Sequence of chain 56.A:
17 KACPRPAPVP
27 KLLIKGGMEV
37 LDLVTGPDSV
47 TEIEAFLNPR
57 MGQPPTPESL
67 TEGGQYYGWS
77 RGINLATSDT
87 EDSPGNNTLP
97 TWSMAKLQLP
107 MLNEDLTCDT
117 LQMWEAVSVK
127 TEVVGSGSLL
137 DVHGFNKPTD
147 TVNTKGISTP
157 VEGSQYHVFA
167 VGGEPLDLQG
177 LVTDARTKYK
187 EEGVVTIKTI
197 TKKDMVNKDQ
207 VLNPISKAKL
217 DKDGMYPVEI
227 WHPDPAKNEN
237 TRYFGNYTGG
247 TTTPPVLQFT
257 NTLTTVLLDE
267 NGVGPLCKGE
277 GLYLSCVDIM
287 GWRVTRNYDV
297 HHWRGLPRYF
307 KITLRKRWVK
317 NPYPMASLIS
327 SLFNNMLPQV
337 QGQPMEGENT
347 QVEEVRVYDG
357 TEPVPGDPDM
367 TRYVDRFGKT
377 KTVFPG

Binding-site contacts:
Ligand atom C3 contacts residue VAL296 of chain 56.E at 3.7 Å (hydrophobic).
Ligand atom O6 contacts residue ASN93 of chain 56.E at 3.5 Å (h-bond).
Ligand atom C6 contacts residue TYR72 of chain 56.E at 3.3 Å (hydrophobic).
Ligand atom O4 contacts residue GLY78 of chain 56.E at 3.0 Å.
Ligand atom C3 contacts residue HIS298 of chain 56.E at 3.8 Å.
Ligand atom O1B contacts residue ASN80 of chain 56.E at 4.2 Å.
Ligand atom C4 contacts residue GLY78 of chain 56.E at 3.3 Å.
Ligand atom O1A contacts residue ARG77 of chain 56.E at 3.1 Å (salt-bridge).
Ligand atom O8 contacts residue TYR72 of chain 56.E at 3.5 Å (h-bond).
Ligand atom C5 contacts residue ASN93 of chain 56.E at 4.1 Å.
Ligand atom O1B contacts residue ARG77 of chain 56.E at 2.8 Å (salt-bridge).
Ligand atom O3 contacts residue GLY78 of chain 56.E at 3.6 Å.
Ligand atom C1 contacts residue TYR72 of chain 56.E at 3.8 Å (hydrophobic).
Ligand atom C8 contacts residue TYR72 of chain 56.E at 4.1 Å (hydrophobic).
Ligand atom C2 contacts residue GLY78 of chain 56.E at 4.1 Å.
Ligand atom C7 contacts residue TYR72 of chain 56.E at 3.9 Å (hydrophobic).
Ligand atom O1B contacts residue SER89 of chain 56.E at 4.1 Å.
Ligand atom C11 contacts residue ASP85 of chain 56.A at 3.8 Å.
Ligand atom O4 contacts residue THR291 of chain 56.E at 3.4 Å.
Ligand atom O10 contacts residue THR291 of chain 56.E at 3.8 Å.
Ligand atom C8 contacts residue ARG77 of chain 56.E at 4.2 Å.
Ligand atom C1 contacts residue SER89 of chain 56.E at 4.2 Å.
Ligand atom O4 contacts residue ILE79 of chain 56.E at 3.5 Å (h-bond).
Ligand atom N5 contacts residue TYR72 of chain 56.E at 3.1 Å (h-bond).
Ligand atom O1B contacts residue TYR72 of chain 56.E at 3.8 Å.
Ligand atom C4 contacts residue HIS298 of chain 56.E at 3.6 Å.
Ligand atom O1A contacts residue SER89 of chain 56.E at 3.4 Å (h-bond).
Ligand atom C6 contacts residue ASN93 of chain 56.E at 3.4 Å.
Ligand atom C4 contacts residue TYR72 of chain 56.E at 3.4 Å (hydrophobic).
Ligand atom O10 contacts residue ASN293 of chain 56.E at 3.9 Å.
Ligand atom C5 contacts residue TYR72 of chain 56.E at 3.4 Å (hydrophobic).
Ligand atom O4 contacts residue HIS298 of chain 56.E at 3.0 Å (h-bond).
Ligand atom C3 contacts residue GLY78 of chain 56.E at 4.0 Å.
Ligand atom O1A contacts residue GLY78 of chain 56.E at 3.3 Å (h-bond).
Ligand atom C1 contacts residue ARG77 of chain 56.E at 3.4 Å.
Ligand atom O4 contacts residue VAL296 of chain 56.E at 4.0 Å.
Ligand atom O4 contacts residue TYR72 of chain 56.E at 4.2 Å.
Ligand atom C3 contacts residue GLY78 of chain 56.E at 4.0 Å.
Ligand atom O1A contacts residue TYR72 of chain 56.E at 3.5 Å.
Ligand atom C1 contacts residue GLY78 of chain 56.E at 4.0 Å.

This protein binds this small molecule.
Small molecule (SMILES): CC(=O)N[C@@H]1[C@@H](O[C@@H]2O[C@H](CO)[C@H](O)[C@H](O[C@]3(C(=O)O)C[C@H](O)[C@@H](NC(C)=O)[C@H]([C@H](O)[C@H](O)CO)O3)[C@H]2O)[C@H](O)[C@@H](CO[C@]2(C(=O)O)C[C@H](O)[C@@H](NC(C)=O)[C@H]([C@H](O)[C@H](O)CO)O2)O[C@H]1O

Sequence of chain 56.E:
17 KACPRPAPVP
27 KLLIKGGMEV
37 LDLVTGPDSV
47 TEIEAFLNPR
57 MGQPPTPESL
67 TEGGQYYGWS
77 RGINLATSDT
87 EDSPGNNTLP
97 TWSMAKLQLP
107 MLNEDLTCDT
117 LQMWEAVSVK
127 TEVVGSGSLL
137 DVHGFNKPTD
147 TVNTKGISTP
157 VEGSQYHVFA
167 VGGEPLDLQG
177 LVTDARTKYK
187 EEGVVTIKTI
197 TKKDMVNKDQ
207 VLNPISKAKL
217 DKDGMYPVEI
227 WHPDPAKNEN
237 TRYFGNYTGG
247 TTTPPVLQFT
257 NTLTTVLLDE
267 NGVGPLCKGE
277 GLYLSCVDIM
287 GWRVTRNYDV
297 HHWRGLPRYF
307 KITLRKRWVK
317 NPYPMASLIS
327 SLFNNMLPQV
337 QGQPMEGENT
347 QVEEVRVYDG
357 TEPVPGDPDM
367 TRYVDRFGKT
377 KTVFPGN